Sequence of chain 1.B:
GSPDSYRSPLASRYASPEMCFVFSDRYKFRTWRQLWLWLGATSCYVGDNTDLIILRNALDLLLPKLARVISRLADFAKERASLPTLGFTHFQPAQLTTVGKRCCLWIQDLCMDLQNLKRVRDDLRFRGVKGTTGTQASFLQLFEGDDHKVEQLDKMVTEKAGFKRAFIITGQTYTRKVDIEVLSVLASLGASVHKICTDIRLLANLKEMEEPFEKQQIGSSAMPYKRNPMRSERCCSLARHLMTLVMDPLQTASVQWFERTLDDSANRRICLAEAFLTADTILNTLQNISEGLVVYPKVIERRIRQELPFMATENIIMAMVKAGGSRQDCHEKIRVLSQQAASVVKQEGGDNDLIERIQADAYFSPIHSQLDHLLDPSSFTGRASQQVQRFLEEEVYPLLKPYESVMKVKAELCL

Sequence of chain 1.A:
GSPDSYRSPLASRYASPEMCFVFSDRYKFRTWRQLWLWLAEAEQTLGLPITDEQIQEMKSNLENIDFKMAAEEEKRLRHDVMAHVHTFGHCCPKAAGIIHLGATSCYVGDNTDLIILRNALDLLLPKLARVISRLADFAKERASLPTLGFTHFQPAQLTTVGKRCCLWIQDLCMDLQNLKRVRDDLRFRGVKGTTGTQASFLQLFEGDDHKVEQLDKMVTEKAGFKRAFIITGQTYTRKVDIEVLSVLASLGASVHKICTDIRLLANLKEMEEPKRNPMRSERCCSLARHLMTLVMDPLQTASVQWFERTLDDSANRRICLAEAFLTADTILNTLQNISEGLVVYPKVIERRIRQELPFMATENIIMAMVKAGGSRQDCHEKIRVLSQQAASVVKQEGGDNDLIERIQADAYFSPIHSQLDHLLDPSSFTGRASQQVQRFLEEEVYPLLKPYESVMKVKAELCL

A protein and the small-molecule ligand that binds it are described below.
Small molecule (SMILES): Nc1c(C(=O)N[C@@H](CC(=O)O)C(=O)O)ncn1[C@@H]1O[C@H](COP(=O)(O)O)[C@@H](O)[C@@H]1O

Sequence of chain 1.C:
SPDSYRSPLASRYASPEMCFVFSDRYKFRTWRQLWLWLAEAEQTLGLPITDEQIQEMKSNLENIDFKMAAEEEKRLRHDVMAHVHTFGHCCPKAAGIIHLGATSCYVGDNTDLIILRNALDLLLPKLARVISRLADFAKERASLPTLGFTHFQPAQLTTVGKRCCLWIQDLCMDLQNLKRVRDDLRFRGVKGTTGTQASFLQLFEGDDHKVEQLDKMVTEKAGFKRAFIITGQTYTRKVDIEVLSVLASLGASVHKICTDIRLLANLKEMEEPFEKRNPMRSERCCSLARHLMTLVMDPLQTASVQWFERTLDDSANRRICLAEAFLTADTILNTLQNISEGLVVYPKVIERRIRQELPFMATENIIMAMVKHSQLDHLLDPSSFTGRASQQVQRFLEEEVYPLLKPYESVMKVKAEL

Binding-site contacts:
Ligand atom O68 contacts residue THR114 of chain 1.B at 3.1 Å (h-bond).
Ligand atom O67 contacts residue SER115 of chain 1.B at 2.7 Å (h-bond).
Ligand atom O65 contacts residue GLN244 of chain 1.B at 3.2 Å (h-bond).
Ligand atom O3A contacts residue TYR24 of chain 1.C at 3.5 Å (h-bond).
Ligand atom O1A contacts residue ARG306 of chain 1.C at 3.3 Å (salt-bridge).
Ligand atom N6 contacts residue HIS162 of chain 1.A at 3.8 Å.
Ligand atom O5' contacts residue ARG23 of chain 1.C at 2.7 Å (salt-bridge).
Ligand atom C61 contacts residue HIS162 of chain 1.A at 3.8 Å.
Ligand atom O65 contacts residue THR161 of chain 1.A at 2.9 Å (h-bond).
Ligand atom O66 contacts residue ASN300 of chain 1.C at 3.0 Å (h-bond).
Ligand atom O3A contacts residue ALA338 of chain 1.B at 3.1 Å (h-bond).
Ligand atom O2A contacts residue TYR24 of chain 1.C at 2.5 Å (h-bond).
Ligand atom N3 contacts residue SER115 of chain 1.B at 3.6 Å.
Ligand atom C4' contacts residue ARG341 of chain 1.B at 3.7 Å.
Ligand atom O2' contacts residue MET302 of chain 1.C at 3.5 Å.
Ligand atom C5' contacts residue ARG23 of chain 1.C at 3.5 Å.
Ligand atom O5' contacts residue ARG341 of chain 1.B at 3.0 Å (salt-bridge).
Ligand atom N6 contacts residue GLN244 of chain 1.B at 3.4 Å (h-bond).
Ligand atom PA contacts residue ARG23 of chain 1.C at 3.6 Å.
Ligand atom O4' contacts residue LEU334 of chain 1.B at 3.6 Å.
Ligand atom O68 contacts residue SER115 of chain 1.B at 3.1 Å (h-bond).
Ligand atom O66 contacts residue LYS298 of chain 1.C at 3.2 Å.
Ligand atom O6 contacts residue ARG332 of chain 1.B at 3.4 Å (salt-bridge).
Ligand atom O2A contacts residue ARG23 of chain 1.C at 3.1 Å (salt-bridge).
Ligand atom PA contacts residue ARG306 of chain 1.C at 3.7 Å.
Ligand atom C62 contacts residue THR161 of chain 1.A at 3.8 Å.
Ligand atom C6 contacts residue GLN244 of chain 1.B at 3.6 Å.
Ligand atom C62 contacts residue HIS162 of chain 1.A at 3.4 Å.
Ligand atom PA contacts residue TYR24 of chain 1.C at 3.5 Å.
Ligand atom O3A contacts residue SER337 of chain 1.B at 2.4 Å (h-bond).
Ligand atom O6 contacts residue SER115 of chain 1.B at 3.7 Å.
Ligand atom O66 contacts residue HIS162 of chain 1.A at 3.2 Å (h-bond).
Ligand atom O2A contacts residue ARG306 of chain 1.C at 2.9 Å (salt-bridge).
Ligand atom N7 contacts residue HIS162 of chain 1.A at 3.3 Å.
Ligand atom O3A contacts residue ARG341 of chain 1.B at 3.1 Å (salt-bridge).
Ligand atom PA contacts residue SER337 of chain 1.B at 3.6 Å.
Ligand atom C64 contacts residue SER115 of chain 1.B at 3.2 Å.
Ligand atom O5' contacts residue SER337 of chain 1.B at 3.8 Å.
Ligand atom C8 contacts residue LEU334 of chain 1.B at 3.8 Å (hydrophobic).
Ligand atom O6 contacts residue GLN244 of chain 1.B at 3.2 Å (h-bond).